Sequence of chain 1.A:
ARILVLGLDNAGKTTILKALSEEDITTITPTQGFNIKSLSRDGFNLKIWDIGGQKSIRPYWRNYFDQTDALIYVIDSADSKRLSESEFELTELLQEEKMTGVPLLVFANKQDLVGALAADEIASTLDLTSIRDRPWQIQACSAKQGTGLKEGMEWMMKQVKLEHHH

The protein below binds the small molecule below.
Small molecule (SMILES): Nc1nc2c(ncn2[C@@H]2O[C@H](CO[P](=O)(O)O[P](=O)(O)NP(=O)(O)O)[C@@H](O)[C@H]2O)c(=O)[nH]1

Binding-site contacts:
Ligand atom C2 contacts residue ASP112 of chain 1.A at 3.6 Å.
Ligand atom O2B contacts residue GLY12 of chain 1.A at 3.0 Å (h-bond).
Ligand atom O6 contacts residue ASN109 of chain 1.A at 3.3 Å (h-bond).
Ligand atom O2A contacts residue THR14 of chain 1.A at 3.4 Å (h-bond).
Ligand atom O3G contacts residue LYS13 of chain 1.A at 2.7 Å (salt-bridge).
Ligand atom C8 contacts residue THR15 of chain 1.A at 3.6 Å.
Ligand atom O3A contacts residue GLY12 of chain 1.A at 3.3 Å (h-bond).
Ligand atom PB contacts residue MG1 of chain 1.C at 3.3 Å.
Ligand atom C6 contacts residue LYS110 of chain 1.A at 3.6 Å.
Ligand atom O1A contacts residue ILE28 of chain 1.A at 3.6 Å.
Ligand atom N3B contacts residue ASN10 of chain 1.A at 3.2 Å (h-bond).
Ligand atom C6 contacts residue ASP112 of chain 1.A at 3.5 Å.
Ligand atom O1B contacts residue MG1 of chain 1.C at 2.0 Å.
Ligand atom PB contacts residue LYS13 of chain 1.A at 3.6 Å.
Ligand atom O2B contacts residue LYS13 of chain 1.A at 2.9 Å (salt-bridge).
Ligand atom O1G contacts residue MG1 of chain 1.C at 2.0 Å.
Ligand atom O2B contacts residue ALA11 of chain 1.A at 3.3 Å (h-bond).
Ligand atom O6 contacts residue SER142 of chain 1.A at 3.5 Å (h-bond).
Ligand atom O1G contacts residue THR31 of chain 1.A at 2.9 Å (h-bond).
Ligand atom N2 contacts residue LEU113 of chain 1.A at 3.5 Å.
Ligand atom O6 contacts residue ASP112 of chain 1.A at 3.3 Å (salt-bridge).
Ligand atom O4' contacts residue LYS110 of chain 1.A at 3.4 Å (salt-bridge).
Ligand atom C5' contacts residue ASN10 of chain 1.A at 3.3 Å.
Ligand atom C4' contacts residue ASN10 of chain 1.A at 3.4 Å.
Ligand atom O1B contacts residue THR14 of chain 1.A at 3.1 Å (h-bond).
Ligand atom O5' contacts residue THR15 of chain 1.A at 3.5 Å (h-bond).
Ligand atom N1 contacts residue ASP112 of chain 1.A at 2.7 Å (salt-bridge).
Ligand atom O2A contacts residue GLY12 of chain 1.A at 3.5 Å.
Ligand atom O3G contacts residue MG1 of chain 1.C at 3.6 Å.
Ligand atom O2A contacts residue THR15 of chain 1.A at 2.8 Å (h-bond).
Ligand atom O6 contacts residue LYS110 of chain 1.A at 3.5 Å.
Ligand atom N2 contacts residue ASP112 of chain 1.A at 2.8 Å (salt-bridge).
Ligand atom PG contacts residue MG1 of chain 1.C at 3.2 Å.
Ligand atom O1B contacts residue LYS13 of chain 1.A at 3.6 Å.
Ligand atom O6 contacts residue ALA143 of chain 1.A at 2.9 Å (h-bond).
Ligand atom O3G contacts residue GLY53 of chain 1.A at 3.0 Å (h-bond).
Ligand atom O2G contacts residue ASP9 of chain 1.A at 3.6 Å.
Ligand atom N3B contacts residue MG1 of chain 1.C at 3.5 Å.
Ligand atom O6 contacts residue LYS144 of chain 1.A at 3.4 Å (salt-bridge).
Ligand atom N7 contacts residue ASN109 of chain 1.A at 3.3 Å (h-bond).